A protein and the small-molecule ligand that binds it are described below.
Small molecule (SMILES): CC(=O)N[C@@H]1[C@@H](O)[C@H](O)[C@@H](CO)O[C@H]1O

Binding-site contacts:
Ligand atom C2 contacts residue ASN195 of chain 1.K at 2.5 Å.
Ligand atom O7 contacts residue SER211 of chain 1.K at 3.5 Å.
Ligand atom C4 contacts residue ASN195 of chain 1.K at 4.2 Å.
Ligand atom O5 contacts residue ARG230 of chain 1.K at 4.3 Å.
Ligand atom O7 contacts residue THR212 of chain 1.K at 3.9 Å.
Ligand atom C5 contacts residue ASN195 of chain 1.K at 3.7 Å.
Ligand atom C1 contacts residue SER211 of chain 1.K at 4.3 Å.
Ligand atom O5 contacts residue ASN195 of chain 1.K at 2.4 Å (h-bond).
Ligand atom N2 contacts residue SER211 of chain 1.K at 3.1 Å.
Ligand atom C1 contacts residue ASN195 of chain 1.K at 1.4 Å.
Ligand atom C1 contacts residue ARG230 of chain 1.K at 4.3 Å.
Ligand atom C7 contacts residue SER211 of chain 1.K at 3.7 Å.
Ligand atom C3 contacts residue SER211 of chain 1.K at 4.5 Å.
Ligand atom O7 contacts residue LYS194 of chain 1.K at 4.4 Å.
Ligand atom C8 contacts residue ASN195 of chain 1.K at 3.1 Å.
Ligand atom C3 contacts residue ASN195 of chain 1.K at 3.8 Å.
Ligand atom N2 contacts residue ASN195 of chain 1.K at 2.9 Å (h-bond).
Ligand atom C7 contacts residue ASN195 of chain 1.K at 3.2 Å.
Ligand atom C2 contacts residue SER211 of chain 1.K at 4.1 Å.
Ligand atom O7 contacts residue ASN195 of chain 1.K at 3.8 Å.

Sequence of chain 1.K:
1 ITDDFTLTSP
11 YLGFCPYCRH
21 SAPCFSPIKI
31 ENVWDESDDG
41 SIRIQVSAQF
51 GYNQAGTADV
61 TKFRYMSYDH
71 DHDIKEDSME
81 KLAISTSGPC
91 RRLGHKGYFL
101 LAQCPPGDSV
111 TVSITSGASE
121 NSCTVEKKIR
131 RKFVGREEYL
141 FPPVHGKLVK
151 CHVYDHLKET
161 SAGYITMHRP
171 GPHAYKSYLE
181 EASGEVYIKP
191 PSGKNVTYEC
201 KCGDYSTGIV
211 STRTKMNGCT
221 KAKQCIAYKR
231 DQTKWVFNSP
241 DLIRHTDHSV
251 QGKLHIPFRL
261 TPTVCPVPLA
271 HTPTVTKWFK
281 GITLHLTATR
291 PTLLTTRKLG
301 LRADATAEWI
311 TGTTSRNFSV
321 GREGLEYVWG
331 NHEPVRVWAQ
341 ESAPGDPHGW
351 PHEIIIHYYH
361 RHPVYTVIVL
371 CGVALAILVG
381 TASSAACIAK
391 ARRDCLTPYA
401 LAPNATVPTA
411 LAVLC